Sequence of chain 28.E:
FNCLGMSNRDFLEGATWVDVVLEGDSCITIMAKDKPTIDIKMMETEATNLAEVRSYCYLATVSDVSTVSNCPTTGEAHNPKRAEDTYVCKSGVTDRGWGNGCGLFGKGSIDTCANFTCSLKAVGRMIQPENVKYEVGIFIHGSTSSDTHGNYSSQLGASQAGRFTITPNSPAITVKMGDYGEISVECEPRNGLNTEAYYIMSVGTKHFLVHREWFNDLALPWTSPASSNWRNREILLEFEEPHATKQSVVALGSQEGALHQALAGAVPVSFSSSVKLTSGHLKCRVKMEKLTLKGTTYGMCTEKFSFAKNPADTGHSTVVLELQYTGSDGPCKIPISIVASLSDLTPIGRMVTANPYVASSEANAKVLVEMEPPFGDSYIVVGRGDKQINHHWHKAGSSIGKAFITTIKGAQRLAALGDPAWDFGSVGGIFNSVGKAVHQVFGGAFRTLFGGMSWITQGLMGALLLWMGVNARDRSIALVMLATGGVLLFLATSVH

Binding-site contacts:
Ligand atom C8 contacts residue ASN154 of chain 28.E at 3.7 Å.
Ligand atom O5 contacts residue ASN154 of chain 28.E at 2.4 Å (h-bond).
Ligand atom C4 contacts residue ASN154 of chain 28.E at 4.2 Å.
Ligand atom C2 contacts residue ASN154 of chain 28.E at 2.5 Å.
Ligand atom C1 contacts residue ASN154 of chain 28.E at 1.4 Å.
Ligand atom C1 contacts residue SER156 of chain 28.E at 4.0 Å.
Ligand atom C7 contacts residue ASN154 of chain 28.E at 3.3 Å.
Ligand atom N2 contacts residue ASN154 of chain 28.E at 2.8 Å (h-bond).
Ligand atom O6 contacts residue SER157 of chain 28.E at 4.2 Å.
Ligand atom C1 contacts residue SER157 of chain 28.E at 4.3 Å.
Ligand atom C3 contacts residue ASN154 of chain 28.E at 3.8 Å.
Ligand atom C5 contacts residue ASN154 of chain 28.E at 3.6 Å.
Ligand atom O5 contacts residue SER157 of chain 28.E at 4.0 Å.
Ligand atom O7 contacts residue ASN154 of chain 28.E at 3.5 Å (h-bond).

The protein below binds the small molecule below.
Small molecule (SMILES): CC(=O)N[C@@H]1[C@@H](O)[C@H](O)[C@@H](CO)O[C@H]1O